A protein and the small-molecule ligand that binds it are described below.
Small molecule (SMILES): Nc1nc2c(ncn2[C@@H]2O[C@H](CO[P](=O)(O)C[P](=O)(O)OP(=O)(O)O)[C@@H](O)[C@H]2O)c(=O)[nH]1

Binding-site contacts:
Ligand atom O1B contacts residue ASP192 of chain 1.D at 3.0 Å (salt-bridge).
Ligand atom N3 contacts residue TYR271 of chain 1.D at 3.6 Å.
Ligand atom O3' contacts residue THR273 of chain 1.D at 3.5 Å (h-bond).
Ligand atom O3B contacts residue SER180 of chain 1.D at 2.6 Å (h-bond).
Ligand atom O2G contacts residue GLY189 of chain 1.D at 3.6 Å.
Ligand atom N3 contacts residue ASN279 of chain 1.D at 3.1 Å (h-bond).
Ligand atom PA contacts residue MN1 of chain 1.I at 3.5 Å.
Ligand atom PA contacts residue MN1 of chain 1.H at 3.4 Å.
Ligand atom O3G contacts residue GLY189 of chain 1.D at 2.5 Å (h-bond).
Ligand atom O3' contacts residue GLY274 of chain 1.D at 3.2 Å.
Ligand atom PB contacts residue MN1 of chain 1.H at 3.2 Å.
Ligand atom C2' contacts residue TYR271 of chain 1.D at 3.3 Å (hydrophobic).
Ligand atom PG contacts residue MN1 of chain 1.H at 3.6 Å.
Ligand atom C4' contacts residue PHE272 of chain 1.D at 3.4 Å (hydrophobic).
Ligand atom O2G contacts residue ASP190 of chain 1.D at 3.1 Å (salt-bridge).
Ligand atom O2B contacts residue ARG183 of chain 1.D at 3.1 Å (salt-bridge).
Ligand atom C2' contacts residue GLY274 of chain 1.D at 3.6 Å.
Ligand atom O1B contacts residue SER180 of chain 1.D at 3.2 Å (h-bond).
Ligand atom N7 contacts residue ASP276 of chain 1.D at 3.4 Å.
Ligand atom N2 contacts residue ARG283 of chain 1.D at 3.1 Å.
Ligand atom O1B contacts residue MN1 of chain 1.H at 2.2 Å.
Ligand atom O1A contacts residue MN1 of chain 1.I at 2.3 Å.
Ligand atom O1A contacts residue MN1 of chain 1.H at 2.3 Å.
Ligand atom O1A contacts residue ASP192 of chain 1.D at 3.3 Å (salt-bridge).
Ligand atom O4' contacts residue PHE272 of chain 1.D at 3.4 Å.
Ligand atom O1A contacts residue ASP190 of chain 1.D at 3.2 Å (salt-bridge).
Ligand atom PG contacts residue GLY189 of chain 1.D at 3.4 Å.
Ligand atom O2B contacts residue SER180 of chain 1.D at 3.5 Å (h-bond).
Ligand atom C3A contacts residue MN1 of chain 1.H at 3.6 Å.
Ligand atom O3G contacts residue ARG149 of chain 1.D at 3.1 Å (salt-bridge).
Ligand atom O1G contacts residue ARG149 of chain 1.D at 3.5 Å (salt-bridge).
Ligand atom O3G contacts residue SER180 of chain 1.D at 3.3 Å (h-bond).
Ligand atom O2G contacts residue MN1 of chain 1.H at 2.5 Å.
Ligand atom C5' contacts residue ASP192 of chain 1.D at 3.4 Å.
Ligand atom C1' contacts residue TYR271 of chain 1.D at 3.5 Å (hydrophobic).
Ligand atom PB contacts residue SER180 of chain 1.D at 3.5 Å.
Ligand atom C5 contacts residue ASP276 of chain 1.D at 3.6 Å.
Ligand atom O3G contacts residue SER188 of chain 1.D at 3.4 Å.
Ligand atom C2' contacts residue ASN279 of chain 1.D at 3.6 Å.
Ligand atom O1B contacts residue GLY179 of chain 1.D at 3.4 Å.

Sequence of chain 1.D:
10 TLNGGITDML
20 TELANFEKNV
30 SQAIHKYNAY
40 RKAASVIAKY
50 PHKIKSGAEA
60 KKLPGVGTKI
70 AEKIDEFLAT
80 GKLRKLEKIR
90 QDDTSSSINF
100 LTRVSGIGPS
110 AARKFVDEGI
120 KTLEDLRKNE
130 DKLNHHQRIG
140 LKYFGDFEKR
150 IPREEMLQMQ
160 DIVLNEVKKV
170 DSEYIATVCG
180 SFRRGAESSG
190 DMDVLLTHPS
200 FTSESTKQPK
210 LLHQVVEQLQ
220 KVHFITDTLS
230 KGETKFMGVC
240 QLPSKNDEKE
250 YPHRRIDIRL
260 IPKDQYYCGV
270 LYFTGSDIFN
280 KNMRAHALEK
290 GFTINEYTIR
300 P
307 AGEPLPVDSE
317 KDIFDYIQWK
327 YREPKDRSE